Sequence of chain 1.B:
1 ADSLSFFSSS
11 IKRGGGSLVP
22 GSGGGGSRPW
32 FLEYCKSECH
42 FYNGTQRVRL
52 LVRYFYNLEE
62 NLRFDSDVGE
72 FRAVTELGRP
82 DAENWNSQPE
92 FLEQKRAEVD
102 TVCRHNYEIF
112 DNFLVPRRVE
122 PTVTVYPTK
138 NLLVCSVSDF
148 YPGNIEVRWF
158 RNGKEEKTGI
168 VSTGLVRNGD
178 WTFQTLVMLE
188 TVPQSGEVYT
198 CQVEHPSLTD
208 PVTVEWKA

Binding-site contacts:
Ligand atom O4 contacts residue THR46 of chain 1.B at 3.0 Å (h-bond).
Ligand atom C2 contacts residue ASN44 of chain 1.B at 4.4 Å.
Ligand atom C3 contacts residue ASN44 of chain 1.B at 3.8 Å.
Ligand atom C4 contacts residue TYR108 of chain 1.B at 4.5 Å (hydrophobic).
Ligand atom C7 contacts residue ASN44 of chain 1.B at 3.2 Å.
Ligand atom C5 contacts residue GLN47 of chain 1.B at 4.2 Å.
Ligand atom O7 contacts residue ASN44 of chain 1.B at 3.1 Å (h-bond).
Ligand atom O4 contacts residue ASN44 of chain 1.B at 4.5 Å.
Ligand atom C4 contacts residue GLY45 of chain 1.B at 4.3 Å.
Ligand atom C5 contacts residue ASN44 of chain 1.B at 3.6 Å.
Ligand atom C1 contacts residue ASN44 of chain 1.B at 1.4 Å.
Ligand atom C2 contacts residue ASN44 of chain 1.B at 2.5 Å.
Ligand atom N2 contacts residue ILE4 of chain 1.A at 3.5 Å (h-bond).
Ligand atom O4 contacts residue TYR108 of chain 1.B at 3.4 Å.
Ligand atom C5 contacts residue THR46 of chain 1.B at 3.8 Å.
Ligand atom O3 contacts residue GLU6 of chain 1.A at 3.7 Å.
Ligand atom C2 contacts residue ILE4 of chain 1.A at 4.2 Å (hydrophobic).
Ligand atom C3 contacts residue ILE4 of chain 1.A at 4.0 Å (hydrophobic).
Ligand atom C6 contacts residue GLN47 of chain 1.B at 3.4 Å.
Ligand atom C1 contacts residue GLN47 of chain 1.B at 4.0 Å.
Ligand atom O5 contacts residue ASN44 of chain 1.B at 2.4 Å (h-bond).
Ligand atom C6 contacts residue GLN47 of chain 1.B at 3.7 Å.
Ligand atom C8 contacts residue LYS5 of chain 1.A at 4.0 Å.
Ligand atom C6 contacts residue GLY45 of chain 1.B at 4.2 Å.
Ligand atom O3 contacts residue GLY45 of chain 1.B at 4.2 Å.
Ligand atom O6 contacts residue GLN47 of chain 1.B at 4.3 Å.
Ligand atom C6 contacts residue THR46 of chain 1.B at 3.0 Å.
Ligand atom O5 contacts residue GLN47 of chain 1.B at 3.3 Å.
Ligand atom C6 contacts residue ASN44 of chain 1.B at 4.1 Å.
Ligand atom O3 contacts residue ILE4 of chain 1.A at 4.3 Å.
Ligand atom O5 contacts residue GLN47 of chain 1.B at 4.0 Å.
Ligand atom C8 contacts residue ASN44 of chain 1.B at 4.4 Å.
Ligand atom O4 contacts residue GLY45 of chain 1.B at 3.0 Å.
Ligand atom N2 contacts residue ASN44 of chain 1.B at 3.0 Å (h-bond).
Ligand atom C4 contacts residue ASN44 of chain 1.B at 4.3 Å.
Ligand atom C7 contacts residue ILE4 of chain 1.A at 4.4 Å (hydrophobic).
Ligand atom O3 contacts residue TYR108 of chain 1.B at 4.0 Å.
Ligand atom C8 contacts residue ILE4 of chain 1.A at 4.2 Å (hydrophobic).
Ligand atom C4 contacts residue THR46 of chain 1.B at 4.2 Å.
Ligand atom C1 contacts residue GLN47 of chain 1.B at 4.3 Å.

The small molecule below binds the protein below.
Small molecule (SMILES): CC(=O)N[C@H]1CO[C@H](CO[C@@H]2O[C@@H](C)[C@@H](O)[C@@H](O)[C@@H]2O)[C@@H](O)[C@@H]1O

Sequence of chain 1.A:
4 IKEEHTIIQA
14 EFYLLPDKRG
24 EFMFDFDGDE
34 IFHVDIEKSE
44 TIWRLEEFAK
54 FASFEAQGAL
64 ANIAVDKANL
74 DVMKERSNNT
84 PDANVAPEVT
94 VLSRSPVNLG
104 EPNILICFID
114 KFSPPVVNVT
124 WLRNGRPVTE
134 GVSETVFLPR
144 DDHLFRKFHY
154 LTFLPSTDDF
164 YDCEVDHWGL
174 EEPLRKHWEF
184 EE